Binding-site contacts:
Ligand atom C contacts residue MG1 of chain 1.ZB at 2.7 Å.
Ligand atom O4 contacts residue SER379 of chain 1.O at 3.0 Å (h-bond).
Ligand atom P1 contacts residue THR65 of chain 1.K at 3.3 Å.
Ligand atom O4 contacts residue GLY380 of chain 1.O at 3.2 Å.
Ligand atom O6 contacts residue LYS177 of chain 1.O at 2.7 Å (salt-bridge).
Ligand atom O3 contacts residue KCX201 of chain 1.O at 2.6 Å (h-bond).
Ligand atom O6 contacts residue ASP203 of chain 1.O at 2.9 Å (salt-bridge).
Ligand atom O2 contacts residue LYS175 of chain 1.O at 2.9 Å (salt-bridge).
Ligand atom O6 contacts residue ASN123 of chain 1.K at 2.9 Å (h-bond).
Ligand atom O3P contacts residue THR65 of chain 1.K at 3.3 Å (h-bond).
Ligand atom O3 contacts residue HIS294 of chain 1.O at 2.9 Å (h-bond).
Ligand atom O1P contacts residue GLY404 of chain 1.O at 2.8 Å (h-bond).
Ligand atom O5 contacts residue LEU335 of chain 1.O at 3.4 Å.
Ligand atom O2 contacts residue KCX201 of chain 1.O at 3.0 Å (h-bond).
Ligand atom O3 contacts residue GLU204 of chain 1.O at 2.8 Å (salt-bridge).
Ligand atom O1 contacts residue LYS175 of chain 1.O at 3.2 Å (salt-bridge).
Ligand atom O6 contacts residue GLU204 of chain 1.O at 3.0 Å (salt-bridge).
Ligand atom O7 contacts residue GLU60 of chain 1.K at 3.4 Å (salt-bridge).
Ligand atom O5P contacts residue HIS327 of chain 1.O at 2.7 Å (h-bond).
Ligand atom C3 contacts residue KCX201 of chain 1.O at 3.2 Å.
Ligand atom O2 contacts residue THR173 of chain 1.O at 3.1 Å (h-bond).
Ligand atom O6P contacts residue ARG295 of chain 1.O at 3.0 Å (salt-bridge).
Ligand atom O3P contacts residue GLY381 of chain 1.O at 2.8 Å (h-bond).
Ligand atom O1P contacts residue LYS175 of chain 1.O at 3.3 Å.
Ligand atom O3P contacts residue GLY380 of chain 1.O at 3.4 Å.
Ligand atom O2P contacts residue GLY403 of chain 1.O at 2.7 Å (h-bond).
Ligand atom C2 contacts residue MG1 of chain 1.ZB at 2.9 Å.
Ligand atom O2 contacts residue MG1 of chain 1.ZB at 2.3 Å.
Ligand atom O1P contacts residue THR65 of chain 1.K at 2.4 Å (h-bond).
Ligand atom C contacts residue LYS175 of chain 1.O at 3.4 Å.
Ligand atom C3 contacts residue MG1 of chain 1.ZB at 3.2 Å.
Ligand atom O6 contacts residue LYS175 of chain 1.O at 3.4 Å (salt-bridge).
Ligand atom O7 contacts residue LYS334 of chain 1.O at 2.8 Å (salt-bridge).
Ligand atom O3 contacts residue MG1 of chain 1.ZB at 2.4 Å.
Ligand atom O3P contacts residue TRP66 of chain 1.K at 3.2 Å.
Ligand atom O6 contacts residue MG1 of chain 1.ZB at 1.8 Å.
Ligand atom C3 contacts residue SER379 of chain 1.O at 3.4 Å.
Ligand atom O3P contacts residue LYS334 of chain 1.O at 2.6 Å (salt-bridge).
Ligand atom O4P contacts residue ARG295 of chain 1.O at 2.9 Å (salt-bridge).
Ligand atom O2 contacts residue ASP203 of chain 1.O at 3.3 Å (salt-bridge).

Sequence of chain 1.O:
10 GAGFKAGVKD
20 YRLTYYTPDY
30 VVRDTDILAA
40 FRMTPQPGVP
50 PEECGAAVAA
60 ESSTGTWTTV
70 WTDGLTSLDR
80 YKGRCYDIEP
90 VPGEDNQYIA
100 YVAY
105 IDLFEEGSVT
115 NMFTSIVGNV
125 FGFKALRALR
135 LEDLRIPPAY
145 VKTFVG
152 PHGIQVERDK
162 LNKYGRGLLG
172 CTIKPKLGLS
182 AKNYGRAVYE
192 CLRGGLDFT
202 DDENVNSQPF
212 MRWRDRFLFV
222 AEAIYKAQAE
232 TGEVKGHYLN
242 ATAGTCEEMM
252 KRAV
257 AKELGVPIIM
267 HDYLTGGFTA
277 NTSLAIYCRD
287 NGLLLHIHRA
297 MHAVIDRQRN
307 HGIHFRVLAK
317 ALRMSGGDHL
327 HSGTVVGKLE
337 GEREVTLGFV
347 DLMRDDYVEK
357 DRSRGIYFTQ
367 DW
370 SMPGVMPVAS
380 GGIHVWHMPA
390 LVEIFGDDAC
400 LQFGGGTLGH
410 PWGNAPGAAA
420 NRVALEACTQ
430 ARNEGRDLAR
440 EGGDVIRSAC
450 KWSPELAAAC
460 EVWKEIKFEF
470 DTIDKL

A small-molecule ligand and the protein it binds are described below.
Small molecule (SMILES): O=C(O)[C@@](O)(COP(=O)(O)O)[C@H](O)[C@H](O)COP(=O)(O)O

Sequence of chain 1.K:
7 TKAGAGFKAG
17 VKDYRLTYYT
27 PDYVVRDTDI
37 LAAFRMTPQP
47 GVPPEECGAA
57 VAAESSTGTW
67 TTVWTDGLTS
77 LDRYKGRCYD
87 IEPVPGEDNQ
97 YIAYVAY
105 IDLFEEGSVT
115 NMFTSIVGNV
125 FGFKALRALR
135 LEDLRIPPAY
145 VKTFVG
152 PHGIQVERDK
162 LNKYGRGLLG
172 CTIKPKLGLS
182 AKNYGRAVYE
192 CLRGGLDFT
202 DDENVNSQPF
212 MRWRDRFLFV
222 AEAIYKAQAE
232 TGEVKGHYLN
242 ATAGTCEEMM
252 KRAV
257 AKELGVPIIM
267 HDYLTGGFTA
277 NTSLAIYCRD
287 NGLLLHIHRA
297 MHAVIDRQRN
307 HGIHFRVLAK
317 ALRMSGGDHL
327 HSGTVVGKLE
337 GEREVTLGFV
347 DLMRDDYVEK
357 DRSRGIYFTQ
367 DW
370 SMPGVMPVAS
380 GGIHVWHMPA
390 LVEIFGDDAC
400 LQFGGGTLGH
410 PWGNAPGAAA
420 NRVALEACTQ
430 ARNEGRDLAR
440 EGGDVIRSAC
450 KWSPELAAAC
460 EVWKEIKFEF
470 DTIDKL